Sequence of chain 1.D:
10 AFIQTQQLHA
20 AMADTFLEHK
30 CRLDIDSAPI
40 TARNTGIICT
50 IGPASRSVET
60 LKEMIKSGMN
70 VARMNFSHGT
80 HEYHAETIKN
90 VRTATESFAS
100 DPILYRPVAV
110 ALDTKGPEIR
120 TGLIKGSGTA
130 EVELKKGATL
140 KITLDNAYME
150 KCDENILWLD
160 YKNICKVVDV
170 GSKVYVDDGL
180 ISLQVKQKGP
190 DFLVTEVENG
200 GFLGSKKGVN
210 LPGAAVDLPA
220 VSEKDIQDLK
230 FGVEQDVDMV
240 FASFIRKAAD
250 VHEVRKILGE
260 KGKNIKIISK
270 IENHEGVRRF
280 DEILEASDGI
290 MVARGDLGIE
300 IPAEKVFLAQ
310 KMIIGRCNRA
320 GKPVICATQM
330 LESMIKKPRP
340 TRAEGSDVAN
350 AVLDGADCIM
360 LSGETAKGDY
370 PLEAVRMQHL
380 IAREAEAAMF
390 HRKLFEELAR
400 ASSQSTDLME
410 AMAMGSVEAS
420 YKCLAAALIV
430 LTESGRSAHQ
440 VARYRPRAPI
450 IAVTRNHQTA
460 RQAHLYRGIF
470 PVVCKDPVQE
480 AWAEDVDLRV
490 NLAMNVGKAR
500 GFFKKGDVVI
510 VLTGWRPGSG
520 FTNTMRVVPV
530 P

Binding-site contacts:
Ligand atom O3 contacts residue ASP295 of chain 1.D at 3.8 Å.
Ligand atom C contacts residue ARG293 of chain 1.D at 4.3 Å.
Ligand atom O3 contacts residue EDO1 of chain 1.AB at 4.5 Å.
Ligand atom CB contacts residue MN1 of chain 1.SA at 4.3 Å.
Ligand atom CA contacts residue EDO1 of chain 1.AB at 4.4 Å.
Ligand atom CB contacts residue MET290 of chain 1.D at 3.9 Å (hydrophobic).
Ligand atom CA contacts residue GLU271 of chain 1.D at 3.7 Å.
Ligand atom O3 contacts residue GLU271 of chain 1.D at 3.2 Å (salt-bridge).
Ligand atom CA contacts residue THR327 of chain 1.D at 4.0 Å.
Ligand atom C contacts residue ASP295 of chain 1.D at 3.9 Å.
Ligand atom CA contacts residue LYS269 of chain 1.D at 3.6 Å.
Ligand atom O contacts residue ASP295 of chain 1.D at 3.9 Å.
Ligand atom CA contacts residue MN1 of chain 1.SA at 2.9 Å.
Ligand atom CB contacts residue MET359 of chain 1.D at 4.1 Å (hydrophobic).
Ligand atom CB contacts residue ARG72 of chain 1.D at 4.0 Å.
Ligand atom OXT contacts residue EDO1 of chain 1.AB at 3.7 Å.
Ligand atom OXT contacts residue GLU271 of chain 1.D at 2.8 Å (salt-bridge).
Ligand atom O3 contacts residue ALA292 of chain 1.D at 4.4 Å.
Ligand atom OXT contacts residue MN1 of chain 1.SA at 2.0 Å.
Ligand atom OXT contacts residue ALA292 of chain 1.D at 3.9 Å.
Ligand atom C contacts residue GLU271 of chain 1.D at 3.6 Å.
Ligand atom CB contacts residue THR327 of chain 1.D at 3.5 Å.
Ligand atom C contacts residue THR327 of chain 1.D at 3.6 Å.
Ligand atom C contacts residue MN1 of chain 1.SA at 2.9 Å.
Ligand atom O contacts residue ALA292 of chain 1.D at 3.2 Å.
Ligand atom C contacts residue EDO1 of chain 1.AB at 3.9 Å.
Ligand atom CA contacts residue ALA292 of chain 1.D at 3.9 Å (hydrophobic).
Ligand atom O3 contacts residue MN1 of chain 1.SA at 1.9 Å.
Ligand atom C contacts residue GLY294 of chain 1.D at 3.8 Å.
Ligand atom O contacts residue ARG293 of chain 1.D at 3.3 Å (salt-bridge).
Ligand atom CB contacts residue ALA292 of chain 1.D at 4.1 Å (hydrophobic).
Ligand atom O contacts residue EDO1 of chain 1.AB at 4.4 Å.
Ligand atom OXT contacts residue GLY294 of chain 1.D at 3.9 Å.
Ligand atom O contacts residue MN1 of chain 1.SA at 4.1 Å.
Ligand atom O3 contacts residue LYS269 of chain 1.D at 2.9 Å (salt-bridge).
Ligand atom CB contacts residue LYS269 of chain 1.D at 3.7 Å.
Ligand atom O contacts residue THR327 of chain 1.D at 2.6 Å (h-bond).
Ligand atom C contacts residue ALA292 of chain 1.D at 3.6 Å (hydrophobic).
Ligand atom O contacts residue GLY294 of chain 1.D at 2.9 Å (h-bond).
Ligand atom OXT contacts residue ASP295 of chain 1.D at 2.8 Å (salt-bridge).

The protein below binds the small molecule below.
Small molecule (SMILES): CC(=O)C(=O)O